Binding-site contacts:
Ligand atom C2 contacts residue ASN232 of chain 1.A at 2.6 Å.
Ligand atom O6 contacts residue GLN408 of chain 1.A at 3.4 Å (h-bond).
Ligand atom C5 contacts residue GLU181 of chain 1.A at 4.2 Å.
Ligand atom C7 contacts residue ASN346 of chain 1.A at 3.9 Å.
Ligand atom C4 contacts residue VAL414 of chain 1.A at 3.6 Å (hydrophobic).
Ligand atom O4 contacts residue GLN408 of chain 1.A at 3.2 Å.
Ligand atom O7 contacts residue ASN232 of chain 1.A at 4.2 Å.
Ligand atom N2 contacts residue SER415 of chain 1.A at 4.2 Å.
Ligand atom C6 contacts residue GLN408 of chain 1.A at 3.2 Å.
Ligand atom C6 contacts residue GLU181 of chain 1.A at 3.7 Å.
Ligand atom C1 contacts residue ASN232 of chain 1.A at 1.4 Å.
Ligand atom O5 contacts residue ASN232 of chain 1.A at 2.3 Å (h-bond).
Ligand atom C3 contacts residue SER415 of chain 1.A at 4.2 Å.
Ligand atom O4 contacts residue GLU34 of chain 1.A at 4.1 Å.
Ligand atom O6 contacts residue LYS222 of chain 1.A at 3.9 Å.
Ligand atom C8 contacts residue ASN232 of chain 1.A at 3.4 Å.
Ligand atom C5 contacts residue NAG1 of chain 1.T at 4.0 Å.
Ligand atom C8 contacts residue VAL414 of chain 1.A at 4.1 Å (hydrophobic).
Ligand atom C8 contacts residue LEU231 of chain 1.A at 3.5 Å (hydrophobic).
Ligand atom O5 contacts residue CYS347 of chain 1.A at 3.8 Å.
Ligand atom C5 contacts residue ASN232 of chain 1.A at 3.6 Å.
Ligand atom O5 contacts residue LYS222 of chain 1.A at 4.2 Å.
Ligand atom O3 contacts residue CYS347 of chain 1.A at 3.5 Å (h-bond).
Ligand atom O4 contacts residue VAL414 of chain 1.A at 3.1 Å (h-bond).
Ligand atom O7 contacts residue ASN346 of chain 1.A at 3.4 Å (h-bond).
Ligand atom C7 contacts residue VAL414 of chain 1.A at 4.0 Å (hydrophobic).
Ligand atom C7 contacts residue ASN232 of chain 1.A at 3.2 Å.
Ligand atom C5 contacts residue VAL414 of chain 1.A at 3.5 Å (hydrophobic).
Ligand atom O7 contacts residue VAL414 of chain 1.A at 3.4 Å.
Ligand atom C3 contacts residue ASN232 of chain 1.A at 3.9 Å.
Ligand atom C6 contacts residue GLY348 of chain 1.A at 3.4 Å.
Ligand atom O6 contacts residue CYS413 of chain 1.A at 4.0 Å.
Ligand atom C3 contacts residue VAL414 of chain 1.A at 3.8 Å (hydrophobic).
Ligand atom C8 contacts residue ASN346 of chain 1.A at 3.7 Å.
Ligand atom C6 contacts residue NAG1 of chain 1.T at 3.6 Å.
Ligand atom O6 contacts residue GLU181 of chain 1.A at 3.0 Å (salt-bridge).
Ligand atom C6 contacts residue CYS347 of chain 1.A at 4.0 Å (hydrophobic).
Ligand atom O6 contacts residue GLY348 of chain 1.A at 2.5 Å (h-bond).
Ligand atom N2 contacts residue ASN232 of chain 1.A at 2.3 Å (h-bond).
Ligand atom O6 contacts residue CYS347 of chain 1.A at 2.7 Å (h-bond).

Sequence of chain 1.A:
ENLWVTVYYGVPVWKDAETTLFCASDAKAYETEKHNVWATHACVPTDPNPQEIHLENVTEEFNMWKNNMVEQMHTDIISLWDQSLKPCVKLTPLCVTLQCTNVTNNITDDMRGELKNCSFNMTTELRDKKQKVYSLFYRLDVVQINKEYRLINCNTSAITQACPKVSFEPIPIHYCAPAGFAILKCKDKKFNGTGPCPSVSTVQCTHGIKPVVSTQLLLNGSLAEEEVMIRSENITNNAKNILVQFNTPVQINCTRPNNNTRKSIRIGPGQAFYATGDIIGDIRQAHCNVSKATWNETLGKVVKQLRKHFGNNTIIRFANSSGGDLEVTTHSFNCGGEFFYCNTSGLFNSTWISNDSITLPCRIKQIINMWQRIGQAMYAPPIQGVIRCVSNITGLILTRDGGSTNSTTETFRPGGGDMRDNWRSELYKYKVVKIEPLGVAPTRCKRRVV

A small-molecule ligand and the protein it binds are described below.
Small molecule (SMILES): CC(=O)N[C@H]1[C@H](O[C@H]2[C@H](O)[C@@H](NC(C)=O)CO[C@@H]2CO)O[C@H](CO)[C@@H](O[C@@H]2O[C@H](CO[C@H]3O[C@H](CO)[C@@H](O)[C@H](O)[C@@H]3O)[C@@H](O)[C@H](O[C@H]3O[C@H](CO)[C@@H](O)[C@H](O)[C@@H]3O[C@H]3O[C@H](CO)[C@@H](O)[C@H](O)[C@@H]3O)[C@@H]2O)[C@@H]1O